Binding-site contacts:
Ligand atom C1 contacts residue ASN691 of chain 1.B at 1.4 Å.
Ligand atom C6 contacts residue TYR778 of chain 1.C at 4.0 Å (hydrophobic).
Ligand atom C7 contacts residue ASN691 of chain 1.B at 3.7 Å.
Ligand atom C4 contacts residue ASN691 of chain 1.B at 4.2 Å.
Ligand atom C3 contacts residue ASN691 of chain 1.B at 3.8 Å.
Ligand atom C8 contacts residue ASN691 of chain 1.B at 4.1 Å.
Ligand atom O5 contacts residue ASN691 of chain 1.B at 2.4 Å (h-bond).
Ligand atom O7 contacts residue SER690 of chain 1.B at 4.3 Å.
Ligand atom N2 contacts residue ASN691 of chain 1.B at 2.9 Å (h-bond).
Ligand atom C2 contacts residue ASN691 of chain 1.B at 2.5 Å.
Ligand atom C5 contacts residue TYR778 of chain 1.C at 3.6 Å (hydrophobic).
Ligand atom O5 contacts residue TYR778 of chain 1.C at 3.9 Å.
Ligand atom C5 contacts residue ASN691 of chain 1.B at 3.7 Å.
Ligand atom C1 contacts residue TYR778 of chain 1.C at 4.0 Å (hydrophobic).

Sequence of chain 1.C:
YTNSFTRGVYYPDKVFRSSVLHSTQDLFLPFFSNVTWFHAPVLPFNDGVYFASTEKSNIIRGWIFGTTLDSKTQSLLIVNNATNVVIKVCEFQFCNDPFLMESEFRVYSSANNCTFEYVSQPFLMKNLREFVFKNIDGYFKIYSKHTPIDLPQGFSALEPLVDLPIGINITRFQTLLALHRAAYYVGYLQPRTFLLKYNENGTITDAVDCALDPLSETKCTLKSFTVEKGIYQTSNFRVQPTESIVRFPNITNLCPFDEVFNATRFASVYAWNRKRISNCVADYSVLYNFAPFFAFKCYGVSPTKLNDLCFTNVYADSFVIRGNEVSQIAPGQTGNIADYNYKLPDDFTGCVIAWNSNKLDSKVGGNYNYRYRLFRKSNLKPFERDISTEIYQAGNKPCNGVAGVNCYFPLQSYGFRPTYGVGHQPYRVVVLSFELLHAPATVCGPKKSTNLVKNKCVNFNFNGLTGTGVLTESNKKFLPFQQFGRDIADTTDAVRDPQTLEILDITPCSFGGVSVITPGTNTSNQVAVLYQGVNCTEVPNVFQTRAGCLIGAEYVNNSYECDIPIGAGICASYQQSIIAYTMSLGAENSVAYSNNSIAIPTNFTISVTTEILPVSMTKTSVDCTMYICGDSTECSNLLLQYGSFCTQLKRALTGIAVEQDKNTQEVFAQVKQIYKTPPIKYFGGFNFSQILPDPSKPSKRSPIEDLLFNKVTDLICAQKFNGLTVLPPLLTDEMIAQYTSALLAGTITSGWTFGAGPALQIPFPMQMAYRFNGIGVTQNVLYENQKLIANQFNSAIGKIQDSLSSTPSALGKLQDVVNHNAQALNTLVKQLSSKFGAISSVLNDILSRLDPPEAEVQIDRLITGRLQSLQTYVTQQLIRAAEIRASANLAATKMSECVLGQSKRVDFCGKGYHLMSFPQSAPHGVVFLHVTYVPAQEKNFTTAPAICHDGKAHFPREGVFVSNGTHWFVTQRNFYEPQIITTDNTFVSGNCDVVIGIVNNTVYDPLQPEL

A small-molecule ligand and the protein it binds are described below.
Small molecule (SMILES): CC(=O)N[C@@H]1[C@@H](O)[C@H](O)[C@@H](CO)O[C@H]1O

Sequence of chain 1.B:
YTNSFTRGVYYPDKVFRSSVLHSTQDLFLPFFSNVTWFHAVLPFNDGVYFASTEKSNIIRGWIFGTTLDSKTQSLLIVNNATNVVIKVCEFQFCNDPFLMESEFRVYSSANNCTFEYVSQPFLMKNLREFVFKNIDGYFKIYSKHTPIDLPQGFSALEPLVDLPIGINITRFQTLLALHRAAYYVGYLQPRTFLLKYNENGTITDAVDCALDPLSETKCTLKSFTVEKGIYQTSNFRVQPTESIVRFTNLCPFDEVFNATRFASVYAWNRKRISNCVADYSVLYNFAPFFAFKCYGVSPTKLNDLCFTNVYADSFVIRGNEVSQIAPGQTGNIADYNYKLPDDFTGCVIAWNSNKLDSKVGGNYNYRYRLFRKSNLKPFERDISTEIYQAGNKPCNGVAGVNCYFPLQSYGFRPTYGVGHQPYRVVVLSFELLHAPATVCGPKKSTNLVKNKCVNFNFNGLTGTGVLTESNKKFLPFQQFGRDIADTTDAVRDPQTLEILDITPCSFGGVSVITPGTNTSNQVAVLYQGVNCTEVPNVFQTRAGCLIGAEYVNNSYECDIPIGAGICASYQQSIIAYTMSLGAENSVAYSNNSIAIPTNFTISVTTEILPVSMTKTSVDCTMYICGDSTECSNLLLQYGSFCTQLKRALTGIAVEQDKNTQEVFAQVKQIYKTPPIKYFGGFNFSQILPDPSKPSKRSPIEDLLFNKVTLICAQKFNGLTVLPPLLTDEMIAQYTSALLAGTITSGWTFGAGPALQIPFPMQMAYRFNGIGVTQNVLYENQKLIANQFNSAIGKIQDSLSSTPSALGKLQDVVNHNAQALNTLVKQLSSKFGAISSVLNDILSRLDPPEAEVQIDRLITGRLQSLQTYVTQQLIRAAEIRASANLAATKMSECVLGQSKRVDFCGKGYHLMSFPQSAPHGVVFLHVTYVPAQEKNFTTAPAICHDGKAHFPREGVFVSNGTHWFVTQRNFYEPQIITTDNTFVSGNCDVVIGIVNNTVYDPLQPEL